Binding-site contacts:
Ligand atom C5 contacts residue ASN271 of chain 1.I at 3.7 Å.
Ligand atom C4 contacts residue ASN271 of chain 1.I at 4.3 Å.
Ligand atom C7 contacts residue ASN271 of chain 1.I at 3.2 Å.
Ligand atom C3 contacts residue ASN271 of chain 1.I at 3.8 Å.
Ligand atom C1 contacts residue ASN271 of chain 1.I at 1.4 Å.
Ligand atom C8 contacts residue ASN271 of chain 1.I at 4.4 Å.
Ligand atom O6 contacts residue THR273 of chain 1.I at 3.9 Å.
Ligand atom C1 contacts residue ILE292 of chain 1.I at 3.9 Å (hydrophobic).
Ligand atom N2 contacts residue ASN271 of chain 1.I at 2.9 Å (h-bond).
Ligand atom O6 contacts residue ILE292 of chain 1.I at 3.7 Å.
Ligand atom O5 contacts residue ILE292 of chain 1.I at 3.5 Å.
Ligand atom O7 contacts residue ASN271 of chain 1.I at 3.2 Å (h-bond).
Ligand atom O5 contacts residue ASN271 of chain 1.I at 2.4 Å (h-bond).
Ligand atom C6 contacts residue ILE292 of chain 1.I at 4.2 Å (hydrophobic).
Ligand atom C2 contacts residue ASN271 of chain 1.I at 2.5 Å.
Ligand atom C8 contacts residue VAL410 of chain 1.I at 3.7 Å (hydrophobic).

The protein below binds the small molecule below.
Small molecule (SMILES): CC(=O)N[C@H]1[C@H](O[C@H]2[C@H](O)[C@@H](NC(C)=O)CO[C@@H]2CO)O[C@H](CO)[C@@H](O)[C@@H]1O

Sequence of chain 1.I:
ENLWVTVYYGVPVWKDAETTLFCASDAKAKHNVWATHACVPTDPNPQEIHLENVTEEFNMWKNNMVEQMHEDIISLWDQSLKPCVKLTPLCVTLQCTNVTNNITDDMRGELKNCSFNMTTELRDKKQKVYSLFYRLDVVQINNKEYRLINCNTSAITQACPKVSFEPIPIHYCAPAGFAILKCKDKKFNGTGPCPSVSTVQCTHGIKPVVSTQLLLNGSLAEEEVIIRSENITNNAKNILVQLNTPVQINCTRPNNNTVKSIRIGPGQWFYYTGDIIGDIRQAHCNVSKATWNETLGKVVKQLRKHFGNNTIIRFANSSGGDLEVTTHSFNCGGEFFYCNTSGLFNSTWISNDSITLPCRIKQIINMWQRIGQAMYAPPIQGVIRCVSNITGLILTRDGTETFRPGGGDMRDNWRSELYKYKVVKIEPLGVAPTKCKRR